Binding-site contacts:
Ligand atom O5 contacts residue ASN154 of chain 3.A at 3.7 Å.
Ligand atom C2 contacts residue ASN5 of chain 3.A at 2.4 Å.
Ligand atom C1 contacts residue ASN5 of chain 3.A at 1.5 Å.
Ligand atom N2 contacts residue ASN5 of chain 3.A at 2.7 Å (h-bond).
Ligand atom C5 contacts residue ASN154 of chain 3.A at 3.5 Å.
Ligand atom O6 contacts residue ASN154 of chain 3.A at 3.3 Å (h-bond).
Ligand atom C2 contacts residue PHE3 of chain 3.A at 3.7 Å (hydrophobic).
Ligand atom O5 contacts residue ASN5 of chain 3.A at 2.4 Å (h-bond).
Ligand atom C8 contacts residue ASN4 of chain 3.A at 4.3 Å.
Ligand atom C8 contacts residue PHE3 of chain 3.A at 3.1 Å (hydrophobic).
Ligand atom C4 contacts residue ASN5 of chain 3.A at 4.2 Å.
Ligand atom C7 contacts residue ASN5 of chain 3.A at 3.8 Å.
Ligand atom C3 contacts residue ASP2 of chain 3.A at 3.9 Å.
Ligand atom C8 contacts residue ASP2 of chain 3.A at 4.1 Å.
Ligand atom N2 contacts residue PHE3 of chain 3.A at 2.7 Å (h-bond).
Ligand atom O3 contacts residue ASP2 of chain 3.A at 3.2 Å (salt-bridge).
Ligand atom O7 contacts residue ASN5 of chain 3.A at 4.4 Å.
Ligand atom C1 contacts residue PHE3 of chain 3.A at 3.6 Å (hydrophobic).
Ligand atom C6 contacts residue ASN154 of chain 3.A at 4.0 Å.
Ligand atom C1 contacts residue ASN154 of chain 3.A at 3.8 Å.
Ligand atom C3 contacts residue ASN5 of chain 3.A at 3.7 Å.
Ligand atom C7 contacts residue ASP2 of chain 3.A at 4.4 Å.
Ligand atom C3 contacts residue PHE3 of chain 3.A at 4.3 Å (hydrophobic).
Ligand atom O4 contacts residue ASP2 of chain 3.A at 3.9 Å.
Ligand atom C5 contacts residue ASN5 of chain 3.A at 3.7 Å.
Ligand atom C7 contacts residue PHE3 of chain 3.A at 3.4 Å (hydrophobic).

Sequence of chain 3.A:
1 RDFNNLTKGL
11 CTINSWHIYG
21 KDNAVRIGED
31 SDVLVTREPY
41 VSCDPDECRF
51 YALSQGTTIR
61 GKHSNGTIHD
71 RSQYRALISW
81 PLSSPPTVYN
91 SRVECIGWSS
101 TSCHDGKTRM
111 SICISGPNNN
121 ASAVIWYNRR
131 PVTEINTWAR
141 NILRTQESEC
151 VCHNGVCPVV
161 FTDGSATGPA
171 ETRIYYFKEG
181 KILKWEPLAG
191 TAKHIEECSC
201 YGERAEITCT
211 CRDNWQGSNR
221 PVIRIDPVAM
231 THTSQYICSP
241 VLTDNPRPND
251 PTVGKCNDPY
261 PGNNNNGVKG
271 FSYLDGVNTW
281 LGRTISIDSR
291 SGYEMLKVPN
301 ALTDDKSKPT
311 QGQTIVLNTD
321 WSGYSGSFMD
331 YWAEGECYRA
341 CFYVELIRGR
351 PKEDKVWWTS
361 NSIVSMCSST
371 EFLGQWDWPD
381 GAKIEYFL

This protein binds this small molecule.
Small molecule (SMILES): CC(=O)N[C@@H]1[C@@H](O)[C@H](O)[C@@H](CO)O[C@H]1O